Sequence of chain 1.C:
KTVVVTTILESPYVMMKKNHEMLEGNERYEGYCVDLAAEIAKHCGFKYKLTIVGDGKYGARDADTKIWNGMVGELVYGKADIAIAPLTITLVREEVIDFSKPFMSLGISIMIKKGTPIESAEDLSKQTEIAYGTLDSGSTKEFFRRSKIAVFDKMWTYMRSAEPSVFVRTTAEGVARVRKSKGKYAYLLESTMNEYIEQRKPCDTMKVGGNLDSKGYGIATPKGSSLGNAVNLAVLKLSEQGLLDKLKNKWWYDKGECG

Binding-site contacts:
Ligand atom OXT contacts residue LEU90 of chain 1.C at 3.5 Å.
Ligand atom OE2 contacts residue GLU193 of chain 1.C at 3.8 Å.
Ligand atom CG contacts residue LEU138 of chain 1.C at 3.6 Å (hydrophobic).
Ligand atom CA contacts residue THR91 of chain 1.C at 3.4 Å.
Ligand atom N contacts residue TYR220 of chain 1.C at 3.6 Å.
Ligand atom OXT contacts residue TYR61 of chain 1.C at 3.5 Å.
Ligand atom C contacts residue ARG96 of chain 1.C at 3.4 Å.
Ligand atom O contacts residue TYR61 of chain 1.C at 3.5 Å.
Ligand atom OE1 contacts residue SER142 of chain 1.C at 3.3 Å (h-bond).
Ligand atom N contacts residue SER142 of chain 1.C at 4.0 Å.
Ligand atom O contacts residue SER142 of chain 1.C at 2.9 Å (h-bond).
Ligand atom OE1 contacts residue GLY141 of chain 1.C at 3.7 Å.
Ligand atom N contacts residue PRO89 of chain 1.C at 2.9 Å (h-bond).
Ligand atom OE1 contacts residue LEU138 of chain 1.C at 4.0 Å.
Ligand atom CA contacts residue TYR61 of chain 1.C at 4.1 Å (hydrophobic).
Ligand atom CA contacts residue SER142 of chain 1.C at 3.3 Å.
Ligand atom C contacts residue TYR61 of chain 1.C at 3.7 Å (hydrophobic).
Ligand atom CD contacts residue GLU193 of chain 1.C at 4.0 Å.
Ligand atom N contacts residue GLU193 of chain 1.C at 2.7 Å (salt-bridge).
Ligand atom CB contacts residue LEU138 of chain 1.C at 3.9 Å (hydrophobic).
Ligand atom CD contacts residue THR143 of chain 1.C at 3.3 Å.
Ligand atom OXT contacts residue PRO89 of chain 1.C at 3.8 Å.
Ligand atom OXT contacts residue ARG96 of chain 1.C at 2.8 Å (salt-bridge).
Ligand atom CG contacts residue GLU193 of chain 1.C at 3.5 Å.
Ligand atom C contacts residue SER142 of chain 1.C at 3.4 Å.
Ligand atom C contacts residue THR91 of chain 1.C at 3.6 Å.
Ligand atom O contacts residue ARG96 of chain 1.C at 2.8 Å (salt-bridge).
Ligand atom O contacts residue GLY141 of chain 1.C at 3.2 Å.
Ligand atom CD contacts residue LEU138 of chain 1.C at 3.9 Å (hydrophobic).
Ligand atom OE2 contacts residue THR143 of chain 1.C at 2.6 Å (h-bond).
Ligand atom CG contacts residue TYR61 of chain 1.C at 4.3 Å (hydrophobic).
Ligand atom N contacts residue THR91 of chain 1.C at 2.8 Å (h-bond).
Ligand atom OXT contacts residue SER142 of chain 1.C at 4.0 Å.
Ligand atom N contacts residue TYR61 of chain 1.C at 4.1 Å.
Ligand atom CB contacts residue TYR61 of chain 1.C at 3.5 Å (hydrophobic).
Ligand atom OE1 contacts residue THR143 of chain 1.C at 3.2 Å (h-bond).
Ligand atom CA contacts residue PRO89 of chain 1.C at 4.1 Å (hydrophobic).
Ligand atom CA contacts residue GLU193 of chain 1.C at 3.4 Å.
Ligand atom CB contacts residue GLU193 of chain 1.C at 4.0 Å.
Ligand atom OXT contacts residue THR91 of chain 1.C at 2.9 Å (h-bond).

A small-molecule ligand and the protein it binds are described below.
Small molecule (SMILES): N[C@@H](CCC(=O)O)C(=O)O